Sequence of chain 1.A:
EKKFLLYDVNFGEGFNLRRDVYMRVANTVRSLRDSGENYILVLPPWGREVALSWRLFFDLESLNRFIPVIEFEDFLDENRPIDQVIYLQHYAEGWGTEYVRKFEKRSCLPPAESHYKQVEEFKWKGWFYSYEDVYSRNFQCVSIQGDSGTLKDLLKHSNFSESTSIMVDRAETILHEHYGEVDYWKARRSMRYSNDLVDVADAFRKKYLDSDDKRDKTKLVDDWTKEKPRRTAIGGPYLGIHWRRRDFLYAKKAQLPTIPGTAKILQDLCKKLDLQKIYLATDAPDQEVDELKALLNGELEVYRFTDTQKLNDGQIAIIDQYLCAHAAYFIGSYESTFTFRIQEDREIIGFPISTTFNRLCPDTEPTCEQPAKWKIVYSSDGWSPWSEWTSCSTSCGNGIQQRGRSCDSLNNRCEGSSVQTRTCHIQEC

Binding-site contacts:
Ligand atom C7 contacts residue LYS151 of chain 1.A at 3.9 Å.
Ligand atom C7 contacts residue ASN205 of chain 1.A at 3.9 Å.
Ligand atom O7 contacts residue GLU150 of chain 1.A at 3.7 Å.
Ligand atom C6 contacts residue LYS151 of chain 1.A at 4.2 Å.
Ligand atom O7 contacts residue ASN205 of chain 1.A at 4.2 Å.
Ligand atom C4 contacts residue ASN205 of chain 1.A at 4.2 Å.
Ligand atom C2 contacts residue HIS203 of chain 1.A at 4.5 Å.
Ligand atom C1 contacts residue HIS203 of chain 1.A at 4.1 Å.
Ligand atom O5 contacts residue ASN205 of chain 1.A at 2.3 Å (h-bond).
Ligand atom C4 contacts residue LYS151 of chain 1.A at 4.2 Å.
Ligand atom C8 contacts residue GLU150 of chain 1.A at 4.5 Å.
Ligand atom C2 contacts residue ASN205 of chain 1.A at 2.5 Å.
Ligand atom C8 contacts residue PHE149 of chain 1.A at 3.8 Å (hydrophobic).
Ligand atom C3 contacts residue ASN205 of chain 1.A at 3.8 Å.
Ligand atom C2 contacts residue LYS151 of chain 1.A at 4.0 Å.
Ligand atom C3 contacts residue LYS151 of chain 1.A at 4.4 Å.
Ligand atom O7 contacts residue LYS151 of chain 1.A at 2.9 Å (salt-bridge).
Ligand atom N2 contacts residue HIS203 of chain 1.A at 3.6 Å.
Ligand atom C8 contacts residue HIS203 of chain 1.A at 3.5 Å.
Ligand atom O3 contacts residue LYS151 of chain 1.A at 4.0 Å.
Ligand atom O5 contacts residue LYS151 of chain 1.A at 4.3 Å.
Ligand atom C1 contacts residue ASN205 of chain 1.A at 1.4 Å.
Ligand atom C5 contacts residue ASN205 of chain 1.A at 3.6 Å.
Ligand atom C7 contacts residue GLU150 of chain 1.A at 4.4 Å.
Ligand atom C7 contacts residue HIS203 of chain 1.A at 4.1 Å.
Ligand atom N2 contacts residue ASN205 of chain 1.A at 3.1 Å (h-bond).

A small-molecule ligand and the protein it binds are described below.
Small molecule (SMILES): CC(=O)N[C@@H]1[C@@H](O)[C@H](O)[C@@H](CO)O[C@H]1O